Binding-site contacts:
Ligand atom N contacts residue GLY216 of chain 1.B at 3.2 Å (h-bond).
Ligand atom O contacts residue GLY78 of chain 1.B at 3.1 Å (h-bond).
Ligand atom O contacts residue TYR192 of chain 1.B at 3.3 Å (h-bond).
Ligand atom N contacts residue SER79 of chain 1.B at 2.9 Å (h-bond).
Ligand atom CA contacts residue TYR77 of chain 1.B at 3.6 Å (hydrophobic).
Ligand atom N contacts residue SER218 of chain 1.B at 3.6 Å.
Ligand atom CG2 contacts residue MET15 of chain 1.B at 3.4 Å (hydrophobic).
Ligand atom CG2 contacts residue LEU290 of chain 1.B at 3.3 Å (hydrophobic).
Ligand atom CG contacts residue ILE123 of chain 1.B at 3.6 Å (hydrophobic).
Ligand atom N contacts residue THR217 of chain 1.B at 3.7 Å.
Ligand atom CG contacts residue ASP34 of chain 1.B at 3.4 Å.
Ligand atom OH contacts residue GLY216 of chain 1.B at 3.4 Å.
Ligand atom O contacts residue GLY216 of chain 1.B at 3.7 Å.
Ligand atom O contacts residue TYR77 of chain 1.B at 3.4 Å.
Ligand atom O contacts residue THR217 of chain 1.B at 3.4 Å.
Ligand atom C contacts residue SER76 of chain 1.B at 3.2 Å.
Ligand atom CA contacts residue ASP34 of chain 1.B at 3.7 Å.
Ligand atom N contacts residue SER76 of chain 1.B at 2.6 Å (h-bond).
Ligand atom O contacts residue GLY78 of chain 1.B at 2.9 Å (h-bond).
Ligand atom CH contacts residue ASP214 of chain 1.B at 3.6 Å.
Ligand atom CG2 contacts residue ILE114 of chain 1.B at 3.7 Å (hydrophobic).
Ligand atom O contacts residue SER218 of chain 1.B at 3.2 Å (h-bond).
Ligand atom CM contacts residue ASP214 of chain 1.B at 3.6 Å.
Ligand atom N contacts residue GLY36 of chain 1.B at 3.3 Å (h-bond).
Ligand atom N contacts residue TYR77 of chain 1.B at 3.7 Å.
Ligand atom CB contacts residue SER76 of chain 1.B at 3.6 Å.
Ligand atom O contacts residue SER79 of chain 1.B at 3.1 Å (h-bond).
Ligand atom CD1 contacts residue ASP109 of chain 1.A at 3.3 Å.
Ligand atom CB contacts residue ASP34 of chain 1.B at 3.3 Å.
Ligand atom CA contacts residue SER76 of chain 1.B at 3.1 Å.
Ligand atom CA contacts residue SER79 of chain 1.B at 3.3 Å.
Ligand atom CD2 contacts residue ILE123 of chain 1.B at 3.4 Å (hydrophobic).
Ligand atom CA contacts residue GLY216 of chain 1.B at 3.6 Å.
Ligand atom OH contacts residue ASP34 of chain 1.B at 2.8 Å (salt-bridge).
Ligand atom CD1 contacts residue TYR77 of chain 1.B at 3.7 Å (hydrophobic).
Ligand atom OH contacts residue ASP214 of chain 1.B at 2.4 Å (salt-bridge).
Ligand atom C contacts residue SER79 of chain 1.B at 3.6 Å.
Ligand atom CG1 contacts residue TYR288 of chain 1.B at 2.9 Å (hydrophobic).
Ligand atom CH contacts residue ASP34 of chain 1.B at 3.0 Å.
Ligand atom CB contacts residue GLY216 of chain 1.B at 2.9 Å.

Sequence of chain 1.B:
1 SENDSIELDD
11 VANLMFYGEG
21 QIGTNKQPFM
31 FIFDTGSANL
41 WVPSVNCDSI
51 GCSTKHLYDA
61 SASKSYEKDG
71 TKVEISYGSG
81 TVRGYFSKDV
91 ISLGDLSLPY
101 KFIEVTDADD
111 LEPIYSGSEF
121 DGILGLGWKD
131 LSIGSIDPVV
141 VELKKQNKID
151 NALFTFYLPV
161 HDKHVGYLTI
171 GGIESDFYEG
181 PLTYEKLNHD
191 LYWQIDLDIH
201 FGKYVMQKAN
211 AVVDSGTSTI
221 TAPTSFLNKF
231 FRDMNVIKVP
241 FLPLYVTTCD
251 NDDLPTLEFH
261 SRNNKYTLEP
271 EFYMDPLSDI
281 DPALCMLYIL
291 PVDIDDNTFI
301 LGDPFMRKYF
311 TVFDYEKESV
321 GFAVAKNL

Sequence of chain 1.A:
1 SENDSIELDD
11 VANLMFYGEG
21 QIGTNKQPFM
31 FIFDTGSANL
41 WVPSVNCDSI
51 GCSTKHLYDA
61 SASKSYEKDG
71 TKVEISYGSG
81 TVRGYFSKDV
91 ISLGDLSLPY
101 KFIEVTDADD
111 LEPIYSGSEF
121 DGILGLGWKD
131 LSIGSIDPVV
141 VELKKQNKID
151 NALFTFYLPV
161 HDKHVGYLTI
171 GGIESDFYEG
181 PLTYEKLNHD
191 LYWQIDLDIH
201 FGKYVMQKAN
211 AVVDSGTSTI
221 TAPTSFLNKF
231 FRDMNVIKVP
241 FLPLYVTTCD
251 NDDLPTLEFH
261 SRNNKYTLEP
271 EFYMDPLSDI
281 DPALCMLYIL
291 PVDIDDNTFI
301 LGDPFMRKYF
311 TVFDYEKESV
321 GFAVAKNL

The small molecule below binds the protein below.
Small molecule (SMILES): CC(C)CC(=O)N[C@H](C(=O)N[C@H](C(=O)N[C@@H](CC(C)C)[C@@H](O)CC(=O)N[C@@H](C)C(=O)N[C@@H](CC(C)C)[C@@H](O)CC(=O)O)C(C)C)C(C)C